Sequence of chain 1.B:
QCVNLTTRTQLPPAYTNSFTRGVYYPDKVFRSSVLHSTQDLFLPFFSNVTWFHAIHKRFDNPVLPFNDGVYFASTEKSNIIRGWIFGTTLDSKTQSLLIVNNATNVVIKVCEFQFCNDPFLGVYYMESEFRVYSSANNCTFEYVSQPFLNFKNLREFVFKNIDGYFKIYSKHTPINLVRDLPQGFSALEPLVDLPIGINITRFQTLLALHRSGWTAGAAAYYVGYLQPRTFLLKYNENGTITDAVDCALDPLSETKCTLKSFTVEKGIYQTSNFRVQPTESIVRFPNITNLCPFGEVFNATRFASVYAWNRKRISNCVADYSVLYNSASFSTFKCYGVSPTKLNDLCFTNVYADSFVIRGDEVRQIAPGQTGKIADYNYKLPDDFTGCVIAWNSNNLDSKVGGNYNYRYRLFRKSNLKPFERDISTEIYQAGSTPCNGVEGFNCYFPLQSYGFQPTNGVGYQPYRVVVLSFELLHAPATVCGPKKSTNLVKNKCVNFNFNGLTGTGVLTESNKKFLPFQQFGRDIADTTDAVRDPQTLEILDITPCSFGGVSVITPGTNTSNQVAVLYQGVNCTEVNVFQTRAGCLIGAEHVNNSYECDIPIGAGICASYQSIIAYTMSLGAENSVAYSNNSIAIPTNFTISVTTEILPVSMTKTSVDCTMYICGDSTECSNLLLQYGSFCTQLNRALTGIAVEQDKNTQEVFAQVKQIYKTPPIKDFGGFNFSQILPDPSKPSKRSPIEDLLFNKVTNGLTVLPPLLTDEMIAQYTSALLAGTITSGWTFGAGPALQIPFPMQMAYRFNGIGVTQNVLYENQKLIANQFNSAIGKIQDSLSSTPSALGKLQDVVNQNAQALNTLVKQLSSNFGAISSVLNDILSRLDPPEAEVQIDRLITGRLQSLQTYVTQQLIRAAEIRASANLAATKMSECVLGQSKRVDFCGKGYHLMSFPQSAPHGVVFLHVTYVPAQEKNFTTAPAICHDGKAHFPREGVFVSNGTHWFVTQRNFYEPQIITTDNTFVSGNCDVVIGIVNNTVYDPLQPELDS

Binding-site contacts:
Ligand atom C7 contacts residue GLU281 of chain 1.B at 3.5 Å.
Ligand atom N2 contacts residue ASN282 of chain 1.B at 2.9 Å (h-bond).
Ligand atom C1 contacts residue ASN282 of chain 1.B at 1.4 Å.
Ligand atom O5 contacts residue ASN282 of chain 1.B at 2.4 Å (h-bond).
Ligand atom C7 contacts residue ASN280 of chain 1.B at 3.8 Å.
Ligand atom O7 contacts residue ASN280 of chain 1.B at 3.9 Å.
Ligand atom C4 contacts residue ASN282 of chain 1.B at 4.2 Å.
Ligand atom N2 contacts residue GLU281 of chain 1.B at 2.8 Å (salt-bridge).
Ligand atom C2 contacts residue ASN282 of chain 1.B at 2.5 Å.
Ligand atom C3 contacts residue ASN282 of chain 1.B at 3.8 Å.
Ligand atom C2 contacts residue GLU281 of chain 1.B at 3.7 Å.
Ligand atom O6 contacts residue LYS558 of chain 1.A at 3.4 Å.
Ligand atom O7 contacts residue ASN282 of chain 1.B at 3.5 Å (h-bond).
Ligand atom C8 contacts residue ASN282 of chain 1.B at 4.5 Å.
Ligand atom C3 contacts residue GLU281 of chain 1.B at 4.1 Å.
Ligand atom C8 contacts residue ASN280 of chain 1.B at 3.5 Å.
Ligand atom C1 contacts residue GLU281 of chain 1.B at 3.9 Å.
Ligand atom C7 contacts residue ASN282 of chain 1.B at 3.4 Å.
Ligand atom O6 contacts residue ASN282 of chain 1.B at 4.1 Å.
Ligand atom C8 contacts residue GLU281 of chain 1.B at 3.4 Å.
Ligand atom N2 contacts residue ASN280 of chain 1.B at 4.5 Å.
Ligand atom C5 contacts residue ASN282 of chain 1.B at 3.7 Å.

This protein binds this small molecule.
Small molecule (SMILES): CC(=O)N[C@@H]1[C@@H](O)[C@H](O)[C@@H](CO)O[C@H]1O

Sequence of chain 1.A:
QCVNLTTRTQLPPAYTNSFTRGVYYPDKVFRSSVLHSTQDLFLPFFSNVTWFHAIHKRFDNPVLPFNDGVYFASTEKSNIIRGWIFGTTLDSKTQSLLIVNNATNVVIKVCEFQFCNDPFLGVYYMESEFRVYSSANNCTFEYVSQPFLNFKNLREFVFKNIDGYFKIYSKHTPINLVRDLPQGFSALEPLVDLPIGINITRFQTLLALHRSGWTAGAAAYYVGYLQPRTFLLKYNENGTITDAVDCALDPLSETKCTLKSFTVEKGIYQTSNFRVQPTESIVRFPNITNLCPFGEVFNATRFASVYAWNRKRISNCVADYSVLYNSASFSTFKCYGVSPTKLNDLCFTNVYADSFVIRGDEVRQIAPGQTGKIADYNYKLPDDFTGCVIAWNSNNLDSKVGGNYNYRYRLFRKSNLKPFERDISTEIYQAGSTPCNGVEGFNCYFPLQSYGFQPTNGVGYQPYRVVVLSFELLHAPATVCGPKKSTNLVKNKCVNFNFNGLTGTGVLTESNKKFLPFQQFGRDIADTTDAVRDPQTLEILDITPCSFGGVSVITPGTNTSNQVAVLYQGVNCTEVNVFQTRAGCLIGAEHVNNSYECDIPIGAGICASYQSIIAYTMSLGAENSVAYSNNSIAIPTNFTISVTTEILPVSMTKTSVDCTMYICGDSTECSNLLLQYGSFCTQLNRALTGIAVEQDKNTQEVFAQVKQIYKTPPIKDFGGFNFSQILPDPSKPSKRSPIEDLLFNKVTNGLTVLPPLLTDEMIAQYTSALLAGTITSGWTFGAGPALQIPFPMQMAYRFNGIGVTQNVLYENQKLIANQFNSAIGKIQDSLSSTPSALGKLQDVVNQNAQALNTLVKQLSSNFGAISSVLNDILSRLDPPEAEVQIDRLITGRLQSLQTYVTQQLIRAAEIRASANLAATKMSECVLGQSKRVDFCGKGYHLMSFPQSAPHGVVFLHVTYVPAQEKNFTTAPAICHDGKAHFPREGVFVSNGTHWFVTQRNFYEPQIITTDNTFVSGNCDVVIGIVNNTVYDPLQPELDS